Sequence of chain 1.I:
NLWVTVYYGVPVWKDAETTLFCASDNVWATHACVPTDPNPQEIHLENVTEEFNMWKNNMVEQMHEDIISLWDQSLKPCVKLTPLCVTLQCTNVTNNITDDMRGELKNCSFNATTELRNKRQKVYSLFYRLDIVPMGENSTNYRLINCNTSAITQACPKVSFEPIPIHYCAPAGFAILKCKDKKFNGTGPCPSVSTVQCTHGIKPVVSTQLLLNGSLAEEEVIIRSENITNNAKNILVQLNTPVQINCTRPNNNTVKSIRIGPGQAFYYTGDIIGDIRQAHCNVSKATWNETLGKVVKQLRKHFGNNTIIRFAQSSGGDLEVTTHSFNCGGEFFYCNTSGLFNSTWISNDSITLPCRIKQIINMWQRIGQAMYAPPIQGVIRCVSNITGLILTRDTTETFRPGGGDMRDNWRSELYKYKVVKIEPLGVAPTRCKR

This protein binds this small molecule.
Small molecule (SMILES): CC(=O)N[C@@H]1[C@@H](O)[C@H](O)[C@@H](CO)O[C@H]1O

Binding-site contacts:
Ligand atom C5 contacts residue ASN316 of chain 1.I at 3.9 Å.
Ligand atom C8 contacts residue ASN316 of chain 1.I at 4.3 Å.
Ligand atom N2 contacts residue ASN316 of chain 1.I at 2.9 Å (h-bond).
Ligand atom C1 contacts residue ASN316 of chain 1.I at 1.5 Å.
Ligand atom C2 contacts residue ASN316 of chain 1.I at 2.5 Å.
Ligand atom C4 contacts residue ASN316 of chain 1.I at 4.4 Å.
Ligand atom O5 contacts residue ASN316 of chain 1.I at 2.5 Å (h-bond).
Ligand atom C3 contacts residue ASN316 of chain 1.I at 3.9 Å.
Ligand atom O7 contacts residue ASN316 of chain 1.I at 3.2 Å (h-bond).
Ligand atom C7 contacts residue ASN316 of chain 1.I at 3.2 Å.